A small-molecule ligand and the protein it binds are described below.
Small molecule (SMILES): Nc1ncnc2c1ncn2[C@@H]1O[C@H](CO[P](=O)(O)O[P](=O)(O)NP(=O)(O)O)[C@@H](O)[C@H]1O

Sequence of chain 1.L:
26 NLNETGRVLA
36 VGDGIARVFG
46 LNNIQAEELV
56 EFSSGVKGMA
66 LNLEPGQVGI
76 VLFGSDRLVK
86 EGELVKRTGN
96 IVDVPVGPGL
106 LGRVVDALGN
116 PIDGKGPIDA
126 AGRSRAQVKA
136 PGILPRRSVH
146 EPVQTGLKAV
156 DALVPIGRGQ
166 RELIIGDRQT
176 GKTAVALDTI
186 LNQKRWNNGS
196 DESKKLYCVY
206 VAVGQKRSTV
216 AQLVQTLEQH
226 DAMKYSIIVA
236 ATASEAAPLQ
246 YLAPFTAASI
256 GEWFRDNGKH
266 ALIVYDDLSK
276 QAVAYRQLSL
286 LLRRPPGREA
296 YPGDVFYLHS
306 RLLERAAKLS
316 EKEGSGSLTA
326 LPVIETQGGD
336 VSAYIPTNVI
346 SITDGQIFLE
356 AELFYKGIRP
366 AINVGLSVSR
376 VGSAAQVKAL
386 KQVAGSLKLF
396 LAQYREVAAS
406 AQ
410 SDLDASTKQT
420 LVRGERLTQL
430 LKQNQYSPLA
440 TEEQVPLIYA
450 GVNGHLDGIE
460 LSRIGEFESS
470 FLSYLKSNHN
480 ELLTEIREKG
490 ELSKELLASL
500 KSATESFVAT

Binding-site contacts:
Ligand atom O3A contacts residue LYS177 of chain 1.L at 3.1 Å (salt-bridge).
Ligand atom C4 contacts residue GLN434 of chain 1.L at 3.7 Å.
Ligand atom N9 contacts residue GLN434 of chain 1.L at 3.6 Å (h-bond).
Ligand atom N1 contacts residue GLN434 of chain 1.L at 3.6 Å (h-bond).
Ligand atom O3G contacts residue GLN174 of chain 1.L at 2.9 Å (h-bond).
Ligand atom N6 contacts residue GLN432 of chain 1.L at 3.4 Å (h-bond).
Ligand atom N1 contacts residue GLN432 of chain 1.L at 3.5 Å (h-bond).
Ligand atom C5' contacts residue GLN174 of chain 1.L at 3.6 Å.
Ligand atom N3B contacts residue GLN174 of chain 1.L at 2.9 Å (h-bond).
Ligand atom O3A contacts residue THR178 of chain 1.L at 3.8 Å.
Ligand atom PG contacts residue GLN174 of chain 1.L at 3.4 Å.
Ligand atom O2B contacts residue MG1 of chain 1.RA at 2.2 Å.
Ligand atom O3A contacts residue GLY176 of chain 1.L at 2.9 Å (h-bond).
Ligand atom O4' contacts residue PHE359 of chain 1.L at 3.3 Å.
Ligand atom N3B contacts residue MG1 of chain 1.RA at 3.7 Å.
Ligand atom O1B contacts residue THR175 of chain 1.L at 3.1 Å (h-bond).
Ligand atom O2A contacts residue GLN174 of chain 1.L at 3.4 Å (h-bond).
Ligand atom O2G contacts residue MG1 of chain 1.RA at 2.2 Å.
Ligand atom PG contacts residue MG1 of chain 1.RA at 3.4 Å.
Ligand atom C6 contacts residue GLN434 of chain 1.L at 3.7 Å.
Ligand atom N6 contacts residue GLN434 of chain 1.L at 3.6 Å.
Ligand atom O2B contacts residue LYS177 of chain 1.L at 3.6 Å.
Ligand atom O1G contacts residue ARG173 of chain 1.L at 3.5 Å.
Ligand atom N7 contacts residue ALA179 of chain 1.L at 3.5 Å.
Ligand atom O1B contacts residue LYS177 of chain 1.L at 2.7 Å (salt-bridge).
Ligand atom C2' contacts residue GLN434 of chain 1.L at 3.5 Å.
Ligand atom O1B contacts residue GLN174 of chain 1.L at 3.5 Å (h-bond).
Ligand atom O1B contacts residue GLY176 of chain 1.L at 3.2 Å (h-bond).
Ligand atom O2' contacts residue GLN434 of chain 1.L at 2.9 Å (h-bond).
Ligand atom PB contacts residue GLY176 of chain 1.L at 3.7 Å.
Ligand atom O5' contacts residue GLY176 of chain 1.L at 3.4 Å.
Ligand atom O2B contacts residue THR178 of chain 1.L at 3.0 Å (h-bond).
Ligand atom O1G contacts residue GLN174 of chain 1.L at 2.8 Å (h-bond).
Ligand atom O1A contacts residue THR178 of chain 1.L at 3.7 Å.
Ligand atom PB contacts residue MG1 of chain 1.RA at 3.5 Å.
Ligand atom C4' contacts residue GLN174 of chain 1.L at 3.8 Å.
Ligand atom PB contacts residue LYS177 of chain 1.L at 3.5 Å.
Ligand atom PA contacts residue GLY176 of chain 1.L at 3.7 Å.
Ligand atom O1A contacts residue ALA179 of chain 1.L at 3.0 Å (h-bond).
Ligand atom C8 contacts residue ALA179 of chain 1.L at 3.6 Å (hydrophobic).

Sequence of chain 1.O:
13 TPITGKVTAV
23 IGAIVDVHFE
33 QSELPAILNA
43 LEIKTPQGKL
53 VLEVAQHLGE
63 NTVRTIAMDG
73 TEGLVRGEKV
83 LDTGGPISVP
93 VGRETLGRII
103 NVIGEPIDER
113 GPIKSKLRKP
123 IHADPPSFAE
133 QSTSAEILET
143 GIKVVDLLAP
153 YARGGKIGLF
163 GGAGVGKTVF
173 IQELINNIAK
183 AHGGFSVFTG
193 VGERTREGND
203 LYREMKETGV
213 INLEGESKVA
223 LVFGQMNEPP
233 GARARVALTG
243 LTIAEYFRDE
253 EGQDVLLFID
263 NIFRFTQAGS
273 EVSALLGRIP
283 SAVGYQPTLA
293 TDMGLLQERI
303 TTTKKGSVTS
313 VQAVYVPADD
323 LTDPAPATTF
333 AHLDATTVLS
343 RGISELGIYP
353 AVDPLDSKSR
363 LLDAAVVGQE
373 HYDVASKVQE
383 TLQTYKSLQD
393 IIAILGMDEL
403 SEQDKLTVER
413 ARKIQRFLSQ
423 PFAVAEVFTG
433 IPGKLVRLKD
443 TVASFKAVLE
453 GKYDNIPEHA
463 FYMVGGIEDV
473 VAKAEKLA